Sequence of chain 1.B:
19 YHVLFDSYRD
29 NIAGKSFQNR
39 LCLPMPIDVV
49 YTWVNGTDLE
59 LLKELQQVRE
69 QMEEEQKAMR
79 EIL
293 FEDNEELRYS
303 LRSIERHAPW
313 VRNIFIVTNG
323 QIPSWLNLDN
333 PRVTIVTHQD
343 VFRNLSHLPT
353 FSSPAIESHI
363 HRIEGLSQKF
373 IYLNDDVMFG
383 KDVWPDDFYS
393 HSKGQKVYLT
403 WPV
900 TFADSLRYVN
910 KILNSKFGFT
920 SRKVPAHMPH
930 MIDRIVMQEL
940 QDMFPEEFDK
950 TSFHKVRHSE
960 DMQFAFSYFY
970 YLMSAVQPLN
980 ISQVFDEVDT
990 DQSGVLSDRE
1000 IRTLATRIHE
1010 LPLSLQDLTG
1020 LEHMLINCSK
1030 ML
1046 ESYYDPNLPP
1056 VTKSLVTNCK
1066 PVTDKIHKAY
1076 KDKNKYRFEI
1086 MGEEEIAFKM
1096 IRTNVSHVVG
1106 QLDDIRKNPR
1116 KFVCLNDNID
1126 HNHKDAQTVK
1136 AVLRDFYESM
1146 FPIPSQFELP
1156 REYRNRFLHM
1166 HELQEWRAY

A small-molecule ligand and the protein it binds are described below.
Small molecule (SMILES): CC(=O)N[C@@H]1[C@@H](O)[C@H](O)[C@@H](CO)O[C@H]1O

Binding-site contacts:
Ligand atom C7 contacts residue ASN1026 of chain 1.B at 4.0 Å.
Ligand atom O6 contacts residue HIS1022 of chain 1.B at 3.9 Å.
Ligand atom O5 contacts residue HIS1022 of chain 1.B at 4.0 Å.
Ligand atom C6 contacts residue HIS1022 of chain 1.B at 3.7 Å.
Ligand atom C1 contacts residue ASN1026 of chain 1.B at 1.4 Å.
Ligand atom C3 contacts residue ASN1026 of chain 1.B at 3.8 Å.
Ligand atom N2 contacts residue ASN1026 of chain 1.B at 2.9 Å (h-bond).
Ligand atom O5 contacts residue ASN1026 of chain 1.B at 2.4 Å (h-bond).
Ligand atom C4 contacts residue ASN1026 of chain 1.B at 4.3 Å.
Ligand atom C2 contacts residue ASN1026 of chain 1.B at 2.5 Å.
Ligand atom C5 contacts residue ASN1026 of chain 1.B at 3.7 Å.